Sequence of chain 1.A:
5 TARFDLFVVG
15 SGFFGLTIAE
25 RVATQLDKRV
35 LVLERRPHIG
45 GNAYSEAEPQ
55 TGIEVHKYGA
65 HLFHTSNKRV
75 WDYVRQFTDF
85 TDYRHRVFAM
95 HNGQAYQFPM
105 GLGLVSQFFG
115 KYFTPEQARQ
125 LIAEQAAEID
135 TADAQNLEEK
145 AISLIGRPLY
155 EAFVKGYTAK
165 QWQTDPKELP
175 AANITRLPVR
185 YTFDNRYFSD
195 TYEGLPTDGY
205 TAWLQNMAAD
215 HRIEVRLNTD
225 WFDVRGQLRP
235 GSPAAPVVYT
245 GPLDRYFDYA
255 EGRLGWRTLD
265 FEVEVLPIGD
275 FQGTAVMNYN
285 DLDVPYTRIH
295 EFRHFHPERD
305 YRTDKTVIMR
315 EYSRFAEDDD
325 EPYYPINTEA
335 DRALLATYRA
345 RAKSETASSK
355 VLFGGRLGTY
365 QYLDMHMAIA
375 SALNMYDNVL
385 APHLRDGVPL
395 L

Binding-site contacts:
Ligand atom PB contacts residue TYR328 of chain 1.A at 3.6 Å.
Ligand atom C4 contacts residue PHE157 of chain 1.A at 3.6 Å (hydrophobic).
Ligand atom O5' contacts residue ARG292 of chain 1.A at 2.9 Å (salt-bridge).
Ligand atom O3B contacts residue ARG292 of chain 1.A at 3.2 Å (salt-bridge).
Ligand atom N3 contacts residue PHE157 of chain 1.A at 2.8 Å (h-bond).
Ligand atom C1' contacts residue ARG292 of chain 1.A at 3.4 Å.
Ligand atom O2D contacts residue TRP166 of chain 1.A at 3.4 Å (h-bond).
Ligand atom O4 contacts residue ASN284 of chain 1.A at 3.0 Å (h-bond).
Ligand atom O1B contacts residue ARG292 of chain 1.A at 2.7 Å (salt-bridge).
Ligand atom O6' contacts residue HIS89 of chain 1.A at 2.7 Å (h-bond).
Ligand atom O3' contacts residue PHE192 of chain 1.A at 3.3 Å.
Ligand atom O3D contacts residue TRP166 of chain 1.A at 2.8 Å (h-bond).
Ligand atom O4 contacts residue ASN282 of chain 1.A at 3.2 Å (h-bond).
Ligand atom O1B contacts residue TYR328 of chain 1.A at 2.6 Å (h-bond).
Ligand atom O4' contacts residue PHE192 of chain 1.A at 3.2 Å.
Ligand atom O3' contacts residue ARG180 of chain 1.A at 3.6 Å (salt-bridge).
Ligand atom PB contacts residue TYR366 of chain 1.A at 3.4 Å.
Ligand atom O4' contacts residue LEU66 of chain 1.A at 3.2 Å.
Ligand atom O3' contacts residue FAD1 of chain 1.D at 3.4 Å (h-bond).
Ligand atom O1A contacts residue TYR191 of chain 1.A at 2.5 Å (h-bond).
Ligand atom C2' contacts residue FAD1 of chain 1.D at 3.2 Å.
Ligand atom O2B contacts residue ARG180 of chain 1.A at 3.3 Å (salt-bridge).
Ligand atom O2B contacts residue TYR366 of chain 1.A at 2.2 Å (h-bond).
Ligand atom C2 contacts residue TYR161 of chain 1.A at 3.3 Å (hydrophobic).
Ligand atom O5D contacts residue LEU181 of chain 1.A at 3.3 Å.
Ligand atom O4 contacts residue PHE102 of chain 1.A at 3.2 Å.
Ligand atom O4' contacts residue FAD1 of chain 1.D at 2.5 Å (h-bond).
Ligand atom O2A contacts residue ARG180 of chain 1.A at 2.8 Å (salt-bridge).
Ligand atom C6' contacts residue HIS89 of chain 1.A at 3.6 Å.
Ligand atom C2' contacts residue ARG180 of chain 1.A at 3.6 Å.
Ligand atom O2 contacts residue VAL158 of chain 1.A at 3.3 Å.
Ligand atom C5D contacts residue ASN177 of chain 1.A at 3.3 Å.
Ligand atom O2D contacts residue THR162 of chain 1.A at 2.8 Å (h-bond).
Ligand atom O4 contacts residue PHE157 of chain 1.A at 3.5 Å (h-bond).
Ligand atom O2 contacts residue THR162 of chain 1.A at 3.2 Å (h-bond).
Ligand atom N3 contacts residue TYR161 of chain 1.A at 3.3 Å.
Ligand atom O2B contacts residue TYR328 of chain 1.A at 3.3 Å.
Ligand atom C4D contacts residue ASN177 of chain 1.A at 3.3 Å.
Ligand atom O2' contacts residue ARG180 of chain 1.A at 2.5 Å (salt-bridge).
Ligand atom C5' contacts residue ARG292 of chain 1.A at 3.3 Å.

The small molecule below binds the protein below.
Small molecule (SMILES): O=c1ccn([C@@H]2O[C@H](CO[P](=O)(O)O[P](=O)(O)O[C@H]3O[C@H](CO)[C@H](O)[C@H](O)[C@H]3O)[C@@H](O)[C@H]2O)c(=O)[nH]1